The small molecule below binds the protein below.
Small molecule (SMILES): CCC1=C(C)C2=N3->[Mo]45(=O)<-N6=C(C=c7c(CCC(=O)O)c(C)c(n74)=C2)C(CCC(=O)O)=C(C)C6=Cc2c(CC)c(C)c(n25)C=C13

Sequence of chain 1.A:
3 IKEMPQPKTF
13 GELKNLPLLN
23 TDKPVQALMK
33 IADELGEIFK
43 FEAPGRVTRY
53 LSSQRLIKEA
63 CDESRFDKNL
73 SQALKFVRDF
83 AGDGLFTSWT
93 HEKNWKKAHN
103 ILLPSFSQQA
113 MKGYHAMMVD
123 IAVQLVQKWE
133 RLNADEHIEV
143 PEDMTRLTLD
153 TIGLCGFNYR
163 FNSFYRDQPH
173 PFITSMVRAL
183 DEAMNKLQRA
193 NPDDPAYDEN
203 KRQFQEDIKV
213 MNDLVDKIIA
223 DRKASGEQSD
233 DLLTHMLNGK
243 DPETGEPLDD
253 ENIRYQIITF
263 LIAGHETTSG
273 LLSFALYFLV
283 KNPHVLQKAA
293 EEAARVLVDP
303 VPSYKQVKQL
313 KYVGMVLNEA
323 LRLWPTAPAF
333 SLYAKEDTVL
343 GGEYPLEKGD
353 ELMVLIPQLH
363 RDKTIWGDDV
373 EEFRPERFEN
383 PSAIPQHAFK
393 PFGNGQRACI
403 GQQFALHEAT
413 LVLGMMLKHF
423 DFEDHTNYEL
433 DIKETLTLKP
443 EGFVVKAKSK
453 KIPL

Binding-site contacts:
Ligand atom C18 contacts residue ALA265 of chain 1.A at 3.4 Å (hydrophobic).
Ligand atom C39 contacts residue GLY403 of chain 1.A at 3.5 Å.
Ligand atom C01 contacts residue PRO393 of chain 1.A at 3.5 Å (hydrophobic).
Ligand atom C29 contacts residue CYS401 of chain 1.A at 3.5 Å (hydrophobic).
Ligand atom O36 contacts residue ARG399 of chain 1.A at 2.8 Å (salt-bridge).
Ligand atom C11 contacts residue LYS70 of chain 1.A at 3.3 Å.
Ligand atom C07 contacts residue PRO393 of chain 1.A at 3.4 Å (hydrophobic).
Ligand atom C26 contacts residue ILE402 of chain 1.A at 3.5 Å (hydrophobic).
Ligand atom C29 contacts residue PHE88 of chain 1.A at 3.4 Å (hydrophobic).
Ligand atom C40 contacts residue THR269 of chain 1.A at 3.2 Å.
Ligand atom O13 contacts residue LYS70 of chain 1.A at 2.8 Å (salt-bridge).
Ligand atom O35 contacts residue TRP97 of chain 1.A at 2.8 Å (h-bond).
Ligand atom C15 contacts residue THR269 of chain 1.A at 3.1 Å.
Ligand atom C27 contacts residue PHE88 of chain 1.A at 3.5 Å (hydrophobic).
Ligand atom C38 contacts residue GLY266 of chain 1.A at 3.4 Å.
Ligand atom N37 contacts residue CYS401 of chain 1.A at 3.1 Å (h-bond).
Ligand atom C34 contacts residue TRP97 of chain 1.A at 3.5 Å (hydrophobic).
Ligand atom N14 contacts residue CYS401 of chain 1.A at 3.2 Å (h-bond).
Ligand atom N37 contacts residue ALA265 of chain 1.A at 3.4 Å (h-bond).
Ligand atom C19 contacts residue GLY266 of chain 1.A at 3.4 Å.
Ligand atom N31 contacts residue CYS401 of chain 1.A at 3.3 Å.
Ligand atom O36 contacts residue LEU87 of chain 1.A at 3.3 Å (h-bond).
Ligand atom C42 contacts residue PHE394 of chain 1.A at 3.5 Å (hydrophobic).
Ligand atom N24 contacts residue CYS401 of chain 1.A at 3.3 Å (h-bond).
Ligand atom C11 contacts residue PHE332 of chain 1.A at 3.5 Å (hydrophobic).
Ligand atom O12 contacts residue PHE332 of chain 1.A at 3.3 Å.
Ligand atom C28 contacts residue PHE88 of chain 1.A at 3.4 Å (hydrophobic).
Ligand atom C39 contacts residue PHE108 of chain 1.A at 3.5 Å (hydrophobic).
Ligand atom O contacts residue PHE88 of chain 1.A at 3.4 Å.
Ligand atom C04 contacts residue PRO393 of chain 1.A at 3.4 Å (hydrophobic).
Ligand atom O36 contacts residue TRP97 of chain 1.A at 3.5 Å (h-bond).
Ligand atom C34 contacts residue LEU87 of chain 1.A at 3.5 Å (hydrophobic).
Ligand atom C17 contacts residue ALA265 of chain 1.A at 3.2 Å (hydrophobic).
Ligand atom MO contacts residue CYS401 of chain 1.A at 2.8 Å.
Ligand atom C07 contacts residue GLY395 of chain 1.A at 3.5 Å.
Ligand atom C30 contacts residue PHE88 of chain 1.A at 3.5 Å (hydrophobic).
Ligand atom O contacts residue ALA265 of chain 1.A at 3.5 Å.
Ligand atom C16 contacts residue THR269 of chain 1.A at 3.3 Å.
Ligand atom C41 contacts residue THR269 of chain 1.A at 3.4 Å.
Ligand atom C20 contacts residue GLY266 of chain 1.A at 3.5 Å.